Sequence of chain 1.D:
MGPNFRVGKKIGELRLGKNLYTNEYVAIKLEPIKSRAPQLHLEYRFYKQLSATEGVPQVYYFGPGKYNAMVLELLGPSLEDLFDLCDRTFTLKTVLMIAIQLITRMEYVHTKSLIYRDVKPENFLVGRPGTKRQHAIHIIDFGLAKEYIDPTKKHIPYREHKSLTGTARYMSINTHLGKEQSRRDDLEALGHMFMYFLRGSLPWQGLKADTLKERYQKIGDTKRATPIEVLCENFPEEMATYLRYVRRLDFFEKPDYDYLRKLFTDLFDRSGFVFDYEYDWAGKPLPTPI

This small molecule binds to this protein.
Small molecule (SMILES): Nc1ncnc2c1c(I)cn2[C@@H]1O[C@H](CO)[C@@H](O)[C@H]1O

Binding-site contacts:
Ligand atom C8 contacts residue LEU20 of chain 1.D at 3.4 Å (hydrophobic).
Ligand atom N3 contacts residue LEU82 of chain 1.D at 4.2 Å.
Ligand atom C5 contacts residue LEU20 of chain 1.D at 4.1 Å (hydrophobic).
Ligand atom IAE contacts residue TYR53 of chain 1.D at 4.1 Å.
Ligand atom IAE contacts residue ILE147 of chain 1.D at 4.1 Å.
Ligand atom C6 contacts residue ALA33 of chain 1.D at 4.0 Å (hydrophobic).
Ligand atom C6 contacts residue LEU82 of chain 1.D at 4.1 Å (hydrophobic).
Ligand atom C5 contacts residue LEU132 of chain 1.D at 3.8 Å (hydrophobic).
Ligand atom C6 contacts residue GLU80 of chain 1.D at 3.9 Å.
Ligand atom C3' contacts residue ILE147 of chain 1.D at 4.2 Å (hydrophobic).
Ligand atom N9 contacts residue LEU132 of chain 1.D at 4.0 Å.
Ligand atom O2' contacts residue LEU132 of chain 1.D at 4.2 Å.
Ligand atom O5' contacts residue ILE147 of chain 1.D at 4.0 Å.
Ligand atom C2' contacts residue LEU132 of chain 1.D at 3.8 Å (hydrophobic).
Ligand atom C7 contacts residue ILE147 of chain 1.D at 3.8 Å (hydrophobic).
Ligand atom N1 contacts residue GLU80 of chain 1.D at 3.9 Å.
Ligand atom N9 contacts residue LEU20 of chain 1.D at 3.5 Å.
Ligand atom C1' contacts residue LEU20 of chain 1.D at 4.0 Å (hydrophobic).
Ligand atom C4 contacts residue LEU20 of chain 1.D at 3.9 Å (hydrophobic).
Ligand atom C2 contacts residue LEU81 of chain 1.D at 3.6 Å (hydrophobic).
Ligand atom C8 contacts residue ILE147 of chain 1.D at 3.6 Å (hydrophobic).
Ligand atom N6 contacts residue ALA33 of chain 1.D at 3.9 Å.
Ligand atom O3' contacts residue GLU129 of chain 1.D at 2.9 Å (salt-bridge).
Ligand atom C3' contacts residue LEU132 of chain 1.D at 4.2 Å (hydrophobic).
Ligand atom C2 contacts residue LEU132 of chain 1.D at 3.9 Å (hydrophobic).
Ligand atom C6 contacts residue LEU132 of chain 1.D at 4.1 Å (hydrophobic).
Ligand atom N1 contacts residue LEU132 of chain 1.D at 4.1 Å.
Ligand atom C2 contacts residue LEU82 of chain 1.D at 3.2 Å (hydrophobic).
Ligand atom C7 contacts residue LEU20 of chain 1.D at 3.7 Å (hydrophobic).
Ligand atom N3 contacts residue LEU132 of chain 1.D at 3.6 Å.
Ligand atom N1 contacts residue LEU82 of chain 1.D at 3.0 Å (h-bond).
Ligand atom C3' contacts residue GLU129 of chain 1.D at 3.3 Å.
Ligand atom N1 contacts residue LEU81 of chain 1.D at 3.7 Å.
Ligand atom O4' contacts residue LEU20 of chain 1.D at 3.7 Å.
Ligand atom C4 contacts residue LEU132 of chain 1.D at 3.5 Å (hydrophobic).
Ligand atom O3' contacts residue SER85 of chain 1.D at 3.8 Å.
Ligand atom C2 contacts residue GLY83 of chain 1.D at 4.2 Å.
Ligand atom N3 contacts residue GLY83 of chain 1.D at 4.2 Å.
Ligand atom N6 contacts residue GLU80 of chain 1.D at 3.0 Å (salt-bridge).
Ligand atom O2' contacts residue ASP88 of chain 1.D at 3.7 Å.